This small molecule binds to this protein.
Small molecule (SMILES): Cc1ncsc1-c1ccc([C@H](CO)NC(=O)[C@@H]2C[C@@H](O)CN2C(=O)[C@H](C(C)C)n2cc(OCCCCN3CCCN(c4nccc(-c5noc([C@@]6(C)CCCc7sc(N)c(C#N)c76)n5)n4)[C@@H](C)C3)nn2)cc1

Sequence of chain 1.C:
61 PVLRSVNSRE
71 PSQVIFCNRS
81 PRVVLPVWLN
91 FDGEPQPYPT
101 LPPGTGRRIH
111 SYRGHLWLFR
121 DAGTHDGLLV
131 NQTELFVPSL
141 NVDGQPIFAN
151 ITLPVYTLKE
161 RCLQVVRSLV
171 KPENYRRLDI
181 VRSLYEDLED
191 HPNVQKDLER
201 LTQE

Binding-site contacts:
Ligand atom C65 contacts residue ILE109 of chain 1.C at 3.5 Å (hydrophobic).
Ligand atom N67 contacts residue ARG107 of chain 1.C at 3.0 Å (salt-bridge).
Ligand atom N33 contacts residue TYR64 of chain 1.G at 3.2 Å (h-bond).
Ligand atom N40 contacts residue GLU63 of chain 1.G at 2.8 Å (salt-bridge).
Ligand atom C29 contacts residue TYR96 of chain 1.G at 3.5 Å (hydrophobic).
Ligand atom C46 contacts residue VAL9 of chain 1.G at 3.4 Å (hydrophobic).
Ligand atom O57 contacts residue SER111 of chain 1.C at 2.7 Å (h-bond).
Ligand atom O54 contacts residue TYR98 of chain 1.C at 2.7 Å (h-bond).
Ligand atom O13 contacts residue ARG69 of chain 1.C at 3.4 Å (salt-bridge).
Ligand atom O57 contacts residue TYR112 of chain 1.C at 3.5 Å.
Ligand atom C52 contacts residue TRP117 of chain 1.C at 3.5 Å (hydrophobic).
Ligand atom C7 contacts residue TYR112 of chain 1.C at 3.5 Å (hydrophobic).
Ligand atom C41 contacts residue ASP69 of chain 1.G at 3.5 Å.
Ligand atom C34 contacts residue TYR96 of chain 1.G at 3.4 Å (hydrophobic).
Ligand atom C16 contacts residue GLU62 of chain 1.G at 3.5 Å.
Ligand atom N3 contacts residue PHE91 of chain 1.C at 3.3 Å.
Ligand atom C68 contacts residue PRO99 of chain 1.C at 3.1 Å (hydrophobic).
Ligand atom O58 contacts residue HIS110 of chain 1.C at 3.3 Å (h-bond).
Ligand atom S42 contacts residue ASP69 of chain 1.G at 3.3 Å (salt-bridge).
Ligand atom N38 contacts residue GLU63 of chain 1.G at 3.2 Å (salt-bridge).
Ligand atom C56 contacts residue TYR98 of chain 1.C at 3.5 Å (hydrophobic).
Ligand atom N19 contacts residue GLU62 of chain 1.G at 3.0 Å (salt-bridge).
Ligand atom C56 contacts residue TRP88 of chain 1.C at 3.5 Å (hydrophobic).
Ligand atom N33 contacts residue HIS95 of chain 1.G at 3.3 Å.
Ligand atom C59 contacts residue GLU98 of chain 1.G at 3.4 Å.
Ligand atom N40 contacts residue ASP69 of chain 1.G at 2.8 Å (salt-bridge).
Ligand atom O54 contacts residue ARG102 of chain 1.G at 3.3 Å.
Ligand atom O58 contacts residue GLU98 of chain 1.G at 3.5 Å.
Ligand atom N53 contacts residue HIS110 of chain 1.C at 3.3 Å (h-bond).
Ligand atom N27 contacts residue GLU62 of chain 1.G at 3.5 Å (salt-bridge).
Ligand atom O9 contacts residue TYR112 of chain 1.C at 3.3 Å.
Ligand atom N3 contacts residue HIS115 of chain 1.C at 3.2 Å.
Ligand atom C14 contacts residue TYR112 of chain 1.C at 3.5 Å (hydrophobic).
Ligand atom C51 contacts residue TYR98 of chain 1.C at 3.5 Å (hydrophobic).
Ligand atom C26 contacts residue GLU62 of chain 1.G at 3.5 Å.
Ligand atom O57 contacts residue HIS115 of chain 1.C at 2.8 Å (h-bond).
Ligand atom C39 contacts residue GLU63 of chain 1.G at 3.3 Å.
Ligand atom O9 contacts residue GLN99 of chain 1.G at 3.3 Å (h-bond).
Ligand atom N35 contacts residue TYR96 of chain 1.G at 3.4 Å.
Ligand atom N38 contacts residue ARG68 of chain 1.G at 3.3 Å (salt-bridge).

Sequence of chain 1.G:
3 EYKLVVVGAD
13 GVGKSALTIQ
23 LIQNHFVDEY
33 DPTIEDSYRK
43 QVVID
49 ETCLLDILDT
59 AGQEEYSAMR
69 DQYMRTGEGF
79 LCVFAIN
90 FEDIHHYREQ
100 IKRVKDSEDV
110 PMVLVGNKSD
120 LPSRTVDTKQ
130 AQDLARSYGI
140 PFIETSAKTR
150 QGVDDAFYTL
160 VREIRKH